Sequence of chain 1.E:
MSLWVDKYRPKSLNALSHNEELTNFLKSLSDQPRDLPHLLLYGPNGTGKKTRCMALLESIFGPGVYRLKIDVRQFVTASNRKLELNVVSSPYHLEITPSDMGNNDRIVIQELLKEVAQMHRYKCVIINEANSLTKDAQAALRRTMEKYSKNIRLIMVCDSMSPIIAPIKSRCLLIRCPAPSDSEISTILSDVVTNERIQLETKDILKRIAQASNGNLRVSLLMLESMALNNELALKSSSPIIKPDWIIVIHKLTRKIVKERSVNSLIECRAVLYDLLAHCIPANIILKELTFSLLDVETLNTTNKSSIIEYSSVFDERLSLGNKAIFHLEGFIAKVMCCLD

This small molecule binds to this protein.
Small molecule (SMILES): Nc1ncnc2c1ncn2[C@@H]1O[C@H](COP(=O)(O)OP(=O)(O)OP(O)(O)=S)[C@@H](O)[C@H]1O

Sequence of chain 1.D:
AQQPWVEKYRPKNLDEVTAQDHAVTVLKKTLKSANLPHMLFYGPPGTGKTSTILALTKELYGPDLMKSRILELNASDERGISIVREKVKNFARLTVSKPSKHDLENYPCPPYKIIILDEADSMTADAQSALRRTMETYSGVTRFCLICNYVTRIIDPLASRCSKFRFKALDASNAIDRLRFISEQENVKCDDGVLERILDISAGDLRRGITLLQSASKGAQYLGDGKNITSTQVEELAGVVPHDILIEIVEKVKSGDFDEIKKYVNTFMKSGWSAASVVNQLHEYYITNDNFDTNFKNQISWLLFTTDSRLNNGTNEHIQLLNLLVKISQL

Binding-site contacts:
Ligand atom O1A contacts residue GLY70 of chain 1.D at 3.3 Å.
Ligand atom O3B contacts residue GLY68 of chain 1.D at 2.9 Å (h-bond).
Ligand atom O3' contacts residue VAL28 of chain 1.D at 2.5 Å (h-bond).
Ligand atom N6 contacts residue THR40 of chain 1.D at 2.5 Å (h-bond).
Ligand atom N7 contacts residue THR69 of chain 1.D at 3.1 Å (h-bond).
Ligand atom O3B contacts residue ARG229 of chain 1.D at 2.8 Å (salt-bridge).
Ligand atom O2G contacts residue ARG229 of chain 1.D at 2.9 Å (salt-bridge).
Ligand atom O1A contacts residue SER73 of chain 1.D at 2.8 Å (h-bond).
Ligand atom O2A contacts residue ARG229 of chain 1.D at 3.1 Å (salt-bridge).
Ligand atom PG contacts residue ARG184 of chain 1.E at 3.5 Å.
Ligand atom O3A contacts residue GLY70 of chain 1.D at 3.0 Å (h-bond).
Ligand atom O1B contacts residue GLY70 of chain 1.D at 3.4 Å (h-bond).
Ligand atom C4 contacts residue LEU228 of chain 1.D at 3.5 Å (hydrophobic).
Ligand atom O3A contacts residue GLY68 of chain 1.D at 3.5 Å.
Ligand atom N6 contacts residue VAL39 of chain 1.D at 3.4 Å.
Ligand atom O1B contacts residue LYS71 of chain 1.D at 2.5 Å (salt-bridge).
Ligand atom C8 contacts residue THR69 of chain 1.D at 3.5 Å.
Ligand atom O3G contacts residue MG1 of chain 1.Q at 2.1 Å.
Ligand atom C3' contacts residue VAL28 of chain 1.D at 3.3 Å (hydrophobic).
Ligand atom C8 contacts residue GLY70 of chain 1.D at 3.4 Å.
Ligand atom O2G contacts residue ARG184 of chain 1.E at 2.6 Å (salt-bridge).
Ligand atom C6 contacts residue THR40 of chain 1.D at 3.5 Å.
Ligand atom O2B contacts residue MG1 of chain 1.Q at 2.9 Å.
Ligand atom O1A contacts residue THR72 of chain 1.D at 3.5 Å (h-bond).
Ligand atom O2' contacts residue TYR31 of chain 1.D at 3.2 Å (h-bond).
Ligand atom N7 contacts residue GLY70 of chain 1.D at 3.4 Å (h-bond).
Ligand atom O2B contacts residue THR72 of chain 1.D at 3.0 Å (h-bond).
Ligand atom O3G contacts residue ARG184 of chain 1.E at 3.3 Å (salt-bridge).
Ligand atom S1G contacts residue LYS71 of chain 1.D at 3.1 Å (salt-bridge).
Ligand atom O2A contacts residue ARG32 of chain 1.D at 2.7 Å (salt-bridge).
Ligand atom O1A contacts residue ARG32 of chain 1.D at 3.2 Å (salt-bridge).
Ligand atom O2' contacts residue ARG32 of chain 1.D at 3.5 Å.
Ligand atom O2' contacts residue PRO33 of chain 1.D at 3.4 Å.
Ligand atom O2A contacts residue GLU159 of chain 1.E at 2.7 Å (salt-bridge).
Ligand atom PA contacts residue ARG32 of chain 1.D at 3.3 Å.
Ligand atom C8 contacts residue GLY68 of chain 1.D at 3.2 Å.
Ligand atom PG contacts residue ARG229 of chain 1.D at 3.4 Å.
Ligand atom S1G contacts residue ARG155 of chain 1.E at 2.8 Å (salt-bridge).
Ligand atom N6 contacts residue GLN42 of chain 1.D at 3.2 Å (h-bond).
Ligand atom N1 contacts residue THR40 of chain 1.D at 3.0 Å (h-bond).